This small molecule binds to this protein.
Small molecule (SMILES): O=C(O)CCC(=O)C(=O)O

Binding-site contacts:
Ligand atom O1 contacts residue 58L1 of chain 1.D at 3.5 Å.
Ligand atom O4 contacts residue GLY213 of chain 1.A at 3.4 Å.
Ligand atom O5 contacts residue HIS134 of chain 1.A at 3.4 Å (h-bond).
Ligand atom C4 contacts residue GLN131 of chain 1.A at 3.6 Å.
Ligand atom O5 contacts residue NI1 of chain 1.B at 2.1 Å (h-bond).
Ligand atom C1 contacts residue HIS134 of chain 1.A at 4.1 Å.
Ligand atom C5 contacts residue GLY213 of chain 1.A at 3.4 Å.
Ligand atom C2 contacts residue NI1 of chain 1.B at 2.9 Å.
Ligand atom C4 contacts residue GLY213 of chain 1.A at 3.6 Å.
Ligand atom O3 contacts residue GLY213 of chain 1.A at 3.8 Å.
Ligand atom C5 contacts residue THR172 of chain 1.A at 3.8 Å.
Ligand atom C1 contacts residue 58L1 of chain 1.D at 4.1 Å.
Ligand atom O3 contacts residue LEU159 of chain 1.A at 4.1 Å.
Ligand atom C3 contacts residue GLN131 of chain 1.A at 3.3 Å.
Ligand atom O5 contacts residue GLN131 of chain 1.A at 3.2 Å (h-bond).
Ligand atom O1 contacts residue NI1 of chain 1.B at 2.3 Å (h-bond).
Ligand atom C2 contacts residue HIS134 of chain 1.A at 4.1 Å.
Ligand atom C4 contacts residue LEU159 of chain 1.A at 3.9 Å (hydrophobic).
Ligand atom C4 contacts residue THR172 of chain 1.A at 4.1 Å.
Ligand atom O5 contacts residue HIS211 of chain 1.A at 3.1 Å (h-bond).
Ligand atom O2 contacts residue 58L1 of chain 1.D at 3.6 Å.
Ligand atom C5 contacts residue ARG223 of chain 1.A at 3.7 Å.
Ligand atom O1 contacts residue ASP136 of chain 1.A at 3.4 Å (salt-bridge).
Ligand atom O3 contacts residue THR172 of chain 1.A at 2.7 Å (h-bond).
Ligand atom O3 contacts residue ARG223 of chain 1.A at 3.0 Å (salt-bridge).
Ligand atom C5 contacts residue LEU225 of chain 1.A at 3.8 Å (hydrophobic).
Ligand atom O4 contacts residue LEU225 of chain 1.A at 3.9 Å.
Ligand atom C2 contacts residue GLN131 of chain 1.A at 3.1 Å.
Ligand atom O2 contacts residue MET122 of chain 1.A at 3.4 Å.
Ligand atom O5 contacts residue ASP136 of chain 1.A at 4.2 Å.
Ligand atom O4 contacts residue ARG223 of chain 1.A at 3.0 Å (salt-bridge).
Ligand atom O2 contacts residue GLN131 of chain 1.A at 3.0 Å (h-bond).
Ligand atom C1 contacts residue NI1 of chain 1.B at 3.0 Å.
Ligand atom O1 contacts residue HIS134 of chain 1.A at 3.6 Å (h-bond).
Ligand atom C1 contacts residue GLN131 of chain 1.A at 3.5 Å.
Ligand atom C2 contacts residue HIS211 of chain 1.A at 4.2 Å.
Ligand atom C3 contacts residue MET122 of chain 1.A at 4.1 Å (hydrophobic).
Ligand atom O2 contacts residue LEU73 of chain 1.A at 4.0 Å.
Ligand atom O3 contacts residue LEU225 of chain 1.A at 3.6 Å.
Ligand atom O2 contacts residue NI1 of chain 1.B at 4.2 Å.

Sequence of chain 1.A:
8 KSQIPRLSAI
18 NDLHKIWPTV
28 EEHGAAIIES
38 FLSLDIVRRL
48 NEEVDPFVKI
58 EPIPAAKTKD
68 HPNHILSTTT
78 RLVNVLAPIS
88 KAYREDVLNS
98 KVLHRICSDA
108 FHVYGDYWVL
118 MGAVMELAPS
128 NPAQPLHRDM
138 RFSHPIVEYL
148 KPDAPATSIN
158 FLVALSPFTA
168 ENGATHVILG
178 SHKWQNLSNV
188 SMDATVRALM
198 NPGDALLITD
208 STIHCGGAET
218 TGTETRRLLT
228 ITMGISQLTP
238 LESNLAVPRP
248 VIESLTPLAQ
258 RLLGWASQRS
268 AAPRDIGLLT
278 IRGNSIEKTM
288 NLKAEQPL